Binding-site contacts:
Ligand atom C14 contacts residue PHE107 of chain 1.G at 3.9 Å (hydrophobic).
Ligand atom C03 contacts residue GLY291 of chain 1.G at 4.0 Å.
Ligand atom C13 contacts residue PHE107 of chain 1.G at 3.8 Å (hydrophobic).
Ligand atom C13 contacts residue THR295 of chain 1.G at 3.8 Å.
Ligand atom C07 contacts residue TRP93 of chain 1.G at 3.7 Å (hydrophobic).
Ligand atom C11 contacts residue PHE464 of chain 1.G at 3.6 Å (hydrophobic).
Ligand atom C04 contacts residue TRP93 of chain 1.G at 3.5 Å (hydrophobic).
Ligand atom C16 contacts residue HEM1 of chain 1.Z at 3.2 Å.
Ligand atom F08 contacts residue PHE208 of chain 1.G at 3.1 Å.
Ligand atom C02 contacts residue TRP93 of chain 1.G at 3.9 Å (hydrophobic).
Ligand atom C14 contacts residue HEM1 of chain 1.Z at 3.2 Å.
Ligand atom C12 contacts residue PHE464 of chain 1.G at 3.8 Å (hydrophobic).
Ligand atom C05 contacts residue GLY291 of chain 1.G at 3.9 Å.
Ligand atom N01 contacts residue TRP237 of chain 1.G at 3.6 Å.
Ligand atom C03 contacts residue TRP93 of chain 1.G at 3.5 Å (hydrophobic).
Ligand atom F08 contacts residue ALA290 of chain 1.G at 3.7 Å.
Ligand atom C02 contacts residue TRP237 of chain 1.G at 3.8 Å (hydrophobic).
Ligand atom C04 contacts residue GLU287 of chain 1.G at 4.0 Å.
Ligand atom C09 contacts residue TRP93 of chain 1.G at 3.7 Å (hydrophobic).
Ligand atom C06 contacts residue TRP93 of chain 1.G at 3.9 Å (hydrophobic).
Ligand atom C02 contacts residue ALA290 of chain 1.G at 3.8 Å (hydrophobic).
Ligand atom C05 contacts residue PHE107 of chain 1.G at 3.8 Å (hydrophobic).
Ligand atom F08 contacts residue GLY291 of chain 1.G at 3.6 Å.
Ligand atom C02 contacts residue ARG97 of chain 1.G at 4.0 Å.
Ligand atom C03 contacts residue ALA290 of chain 1.G at 4.0 Å (hydrophobic).
Ligand atom N01 contacts residue ALA290 of chain 1.G at 3.9 Å.
Ligand atom C16 contacts residue THR295 of chain 1.G at 4.0 Å.
Ligand atom C16 contacts residue GLY291 of chain 1.G at 3.7 Å.
Ligand atom C09 contacts residue ALA290 of chain 1.G at 3.6 Å (hydrophobic).
Ligand atom C05 contacts residue TRP93 of chain 1.G at 3.9 Å (hydrophobic).
Ligand atom C07 contacts residue GLY291 of chain 1.G at 3.3 Å.
Ligand atom C06 contacts residue GLY291 of chain 1.G at 3.4 Å.
Ligand atom C10 contacts residue THR295 of chain 1.G at 3.9 Å.
Ligand atom C10 contacts residue GLY291 of chain 1.G at 3.9 Å.
Ligand atom N15 contacts residue HEM1 of chain 1.Z at 2.4 Å.
Ligand atom N01 contacts residue ARG97 of chain 1.G at 3.0 Å (salt-bridge).
Ligand atom N17 contacts residue THR295 of chain 1.G at 3.6 Å.
Ligand atom C02 contacts residue GLU287 of chain 1.G at 3.5 Å.
Ligand atom N01 contacts residue GLU287 of chain 1.G at 3.4 Å.
Ligand atom C09 contacts residue GLY291 of chain 1.G at 3.6 Å.

Sequence of chain 1.G:
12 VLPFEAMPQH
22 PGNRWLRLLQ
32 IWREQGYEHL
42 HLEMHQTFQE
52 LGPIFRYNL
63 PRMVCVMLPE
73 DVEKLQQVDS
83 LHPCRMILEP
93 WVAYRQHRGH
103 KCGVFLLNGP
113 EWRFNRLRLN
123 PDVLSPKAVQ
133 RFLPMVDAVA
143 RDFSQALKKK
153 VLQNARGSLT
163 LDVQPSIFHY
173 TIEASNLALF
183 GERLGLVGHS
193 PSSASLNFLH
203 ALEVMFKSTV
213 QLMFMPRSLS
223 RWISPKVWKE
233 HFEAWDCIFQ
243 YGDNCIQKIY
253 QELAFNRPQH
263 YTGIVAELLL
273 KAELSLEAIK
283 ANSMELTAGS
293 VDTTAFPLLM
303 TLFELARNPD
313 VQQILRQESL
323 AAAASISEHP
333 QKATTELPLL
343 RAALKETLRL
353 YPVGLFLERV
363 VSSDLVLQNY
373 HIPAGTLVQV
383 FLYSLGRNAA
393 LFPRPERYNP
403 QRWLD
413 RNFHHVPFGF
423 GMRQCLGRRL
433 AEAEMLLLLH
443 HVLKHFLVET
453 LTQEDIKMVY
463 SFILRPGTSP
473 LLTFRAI

The small molecule below binds the protein below.
Small molecule (SMILES): N#Cc1ccc([C@H]2CCc3cncn32)c(F)c1